The small molecule below binds the protein below.
Small molecule (SMILES): OCc1c(F)c(F)c(F)c(F)c1F

Sequence of chain 1.A:
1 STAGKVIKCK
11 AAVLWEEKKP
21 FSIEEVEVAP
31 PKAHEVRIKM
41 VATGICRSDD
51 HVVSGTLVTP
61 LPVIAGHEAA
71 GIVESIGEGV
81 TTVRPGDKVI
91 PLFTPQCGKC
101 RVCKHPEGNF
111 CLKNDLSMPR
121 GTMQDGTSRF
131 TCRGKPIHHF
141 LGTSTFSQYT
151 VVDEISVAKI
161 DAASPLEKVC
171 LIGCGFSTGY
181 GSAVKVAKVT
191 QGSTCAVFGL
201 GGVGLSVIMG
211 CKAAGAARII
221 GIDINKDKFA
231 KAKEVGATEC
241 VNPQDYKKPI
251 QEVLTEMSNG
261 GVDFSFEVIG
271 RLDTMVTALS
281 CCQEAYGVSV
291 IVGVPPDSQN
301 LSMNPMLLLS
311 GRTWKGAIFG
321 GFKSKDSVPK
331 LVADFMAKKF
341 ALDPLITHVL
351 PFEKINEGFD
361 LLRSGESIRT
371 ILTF

Binding-site contacts:
Ligand atom F3 contacts residue ILE318 of chain 1.A at 3.6 Å.
Ligand atom F4 contacts residue LEU57 of chain 1.A at 3.3 Å.
Ligand atom C2 contacts residue SER48 of chain 1.A at 4.1 Å.
Ligand atom F2 contacts residue ILE318 of chain 1.A at 3.8 Å.
Ligand atom F3 contacts residue VAL294 of chain 1.A at 3.6 Å.
Ligand atom C7 contacts residue ZN1 of chain 1.C at 3.0 Å.
Ligand atom F6 contacts residue HIS67 of chain 1.A at 3.2 Å.
Ligand atom F5 contacts residue PHE140 of chain 1.A at 3.4 Å.
Ligand atom F6 contacts residue LEU141 of chain 1.A at 3.2 Å.
Ligand atom F5 contacts residue LEU141 of chain 1.A at 3.3 Å.
Ligand atom O1 contacts residue SER48 of chain 1.A at 2.6 Å (h-bond).
Ligand atom F3 contacts residue LEU116 of chain 1.A at 3.8 Å.
Ligand atom C3 contacts residue LEU116 of chain 1.A at 3.8 Å (hydrophobic).
Ligand atom O1 contacts residue CYS174 of chain 1.A at 3.4 Å (h-bond).
Ligand atom C7 contacts residue SER48 of chain 1.A at 3.5 Å.
Ligand atom C2 contacts residue NAJ1 of chain 1.E at 4.0 Å.
Ligand atom C3 contacts residue VAL294 of chain 1.A at 3.7 Å (hydrophobic).
Ligand atom F6 contacts residue SER48 of chain 1.A at 3.2 Å.
Ligand atom O1 contacts residue CYS46 of chain 1.A at 3.4 Å (h-bond).
Ligand atom C1 contacts residue SER48 of chain 1.A at 3.4 Å.
Ligand atom C6 contacts residue SER48 of chain 1.A at 3.5 Å.
Ligand atom F2 contacts residue NAJ1 of chain 1.E at 2.8 Å.
Ligand atom C2 contacts residue VAL294 of chain 1.A at 3.9 Å (hydrophobic).
Ligand atom C6 contacts residue LEU141 of chain 1.A at 3.7 Å (hydrophobic).
Ligand atom O1 contacts residue HIS67 of chain 1.A at 3.0 Å (h-bond).
Ligand atom F2 contacts residue VAL294 of chain 1.A at 3.8 Å.
Ligand atom C7 contacts residue CYS174 of chain 1.A at 3.7 Å (hydrophobic).
Ligand atom C1 contacts residue PHE93 of chain 1.A at 3.9 Å (hydrophobic).
Ligand atom F4 contacts residue LEU116 of chain 1.A at 4.0 Å.
Ligand atom F3 contacts residue LEU309 of chain 1.B at 3.7 Å.
Ligand atom C7 contacts residue PHE93 of chain 1.A at 3.6 Å (hydrophobic).
Ligand atom C5 contacts residue LEU57 of chain 1.A at 3.5 Å (hydrophobic).
Ligand atom C5 contacts residue LEU141 of chain 1.A at 3.7 Å (hydrophobic).
Ligand atom O1 contacts residue ZN1 of chain 1.C at 1.9 Å.
Ligand atom O1 contacts residue NAJ1 of chain 1.E at 3.0 Å.
Ligand atom F5 contacts residue LEU57 of chain 1.A at 3.1 Å.
Ligand atom C4 contacts residue LEU116 of chain 1.A at 3.8 Å (hydrophobic).
Ligand atom C7 contacts residue NAJ1 of chain 1.E at 3.1 Å.
Ligand atom C4 contacts residue LEU57 of chain 1.A at 3.9 Å (hydrophobic).
Ligand atom C7 contacts residue HIS67 of chain 1.A at 3.6 Å.

Sequence of chain 1.B:
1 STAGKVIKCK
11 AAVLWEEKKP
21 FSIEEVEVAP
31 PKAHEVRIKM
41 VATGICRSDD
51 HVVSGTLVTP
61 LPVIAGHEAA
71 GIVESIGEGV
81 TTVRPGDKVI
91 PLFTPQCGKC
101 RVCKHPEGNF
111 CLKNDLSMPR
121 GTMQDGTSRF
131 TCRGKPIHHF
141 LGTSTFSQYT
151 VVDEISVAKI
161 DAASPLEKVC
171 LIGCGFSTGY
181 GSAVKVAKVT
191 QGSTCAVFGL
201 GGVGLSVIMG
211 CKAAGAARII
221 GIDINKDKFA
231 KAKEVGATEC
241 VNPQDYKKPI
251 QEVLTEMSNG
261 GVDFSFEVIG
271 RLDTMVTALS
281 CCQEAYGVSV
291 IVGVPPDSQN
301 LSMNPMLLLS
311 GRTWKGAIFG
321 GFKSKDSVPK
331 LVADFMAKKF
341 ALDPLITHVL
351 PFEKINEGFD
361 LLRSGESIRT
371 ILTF